Binding-site contacts:
Ligand atom C21 contacts residue GLU21 of chain 1.B at 3.5 Å.
Ligand atom N17 contacts residue RO51 of chain 1.L at 3.3 Å.
Ligand atom C12 contacts residue GLY22 of chain 1.B at 3.8 Å.
Ligand atom C15 contacts residue THR28 of chain 1.D at 3.8 Å.
Ligand atom O3 contacts residue GLY27 of chain 1.B at 3.4 Å.
Ligand atom O1 contacts residue GLY29 of chain 1.B at 3.5 Å.
Ligand atom C12 contacts residue THR32 of chain 1.B at 3.6 Å.
Ligand atom C14 contacts residue ARG23 of chain 1.B at 3.6 Å.
Ligand atom C14 contacts residue RO51 of chain 1.L at 3.5 Å.
Ligand atom O2 contacts residue LEU31 of chain 1.B at 2.7 Å (h-bond).
Ligand atom O1 contacts residue THR32 of chain 1.B at 2.6 Å (h-bond).
Ligand atom O3 contacts residue THR28 of chain 1.B at 3.5 Å (h-bond).
Ligand atom N5 contacts residue GLY27 of chain 1.B at 3.1 Å.
Ligand atom N1 contacts residue GLY29 of chain 1.B at 3.2 Å (h-bond).
Ligand atom O2 contacts residue THR32 of chain 1.B at 3.2 Å (h-bond).
Ligand atom N1 contacts residue GLY22 of chain 1.B at 3.5 Å (h-bond).
Ligand atom N5 contacts residue THR28 of chain 1.B at 3.4 Å (h-bond).
Ligand atom BR2 contacts residue GLY29 of chain 1.D at 3.7 Å.
Ligand atom S16 contacts residue MET19 of chain 1.B at 3.8 Å.
Ligand atom BR2 contacts residue MET19 of chain 1.B at 3.6 Å.
Ligand atom C11 contacts residue GLY22 of chain 1.B at 3.7 Å.
Ligand atom C1 contacts residue GLY22 of chain 1.B at 3.5 Å.
Ligand atom O1 contacts residue GLY22 of chain 1.B at 3.2 Å.
Ligand atom C15 contacts residue ARG23 of chain 1.B at 3.3 Å.
Ligand atom S2 contacts residue GLY29 of chain 1.B at 3.8 Å.
Ligand atom C6 contacts residue ALA25 of chain 1.B at 3.7 Å (hydrophobic).
Ligand atom C5 contacts residue ALA25 of chain 1.B at 3.6 Å (hydrophobic).
Ligand atom N1 contacts residue GLY27 of chain 1.B at 3.0 Å (h-bond).
Ligand atom C8 contacts residue LEU31 of chain 1.B at 3.8 Å (hydrophobic).
Ligand atom C4 contacts residue RO51 of chain 1.L at 3.7 Å.
Ligand atom N17 contacts residue ARG23 of chain 1.B at 3.7 Å.
Ligand atom C1 contacts residue GLY29 of chain 1.B at 3.1 Å.
Ligand atom C21 contacts residue VAL18 of chain 1.B at 3.1 Å (hydrophobic).
Ligand atom C15 contacts residue RO51 of chain 1.L at 3.3 Å.
Ligand atom O2 contacts residue GLY29 of chain 1.B at 3.4 Å.
Ligand atom C1 contacts residue GLY27 of chain 1.B at 3.8 Å.
Ligand atom O2 contacts residue GLU30 of chain 1.B at 3.5 Å (salt-bridge).
Ligand atom C1 contacts residue THR32 of chain 1.B at 3.8 Å.
Ligand atom N5 contacts residue GLY29 of chain 1.B at 2.9 Å (h-bond).
Ligand atom C12 contacts residue LEU31 of chain 1.B at 3.8 Å (hydrophobic).

Sequence of chain 1.D:
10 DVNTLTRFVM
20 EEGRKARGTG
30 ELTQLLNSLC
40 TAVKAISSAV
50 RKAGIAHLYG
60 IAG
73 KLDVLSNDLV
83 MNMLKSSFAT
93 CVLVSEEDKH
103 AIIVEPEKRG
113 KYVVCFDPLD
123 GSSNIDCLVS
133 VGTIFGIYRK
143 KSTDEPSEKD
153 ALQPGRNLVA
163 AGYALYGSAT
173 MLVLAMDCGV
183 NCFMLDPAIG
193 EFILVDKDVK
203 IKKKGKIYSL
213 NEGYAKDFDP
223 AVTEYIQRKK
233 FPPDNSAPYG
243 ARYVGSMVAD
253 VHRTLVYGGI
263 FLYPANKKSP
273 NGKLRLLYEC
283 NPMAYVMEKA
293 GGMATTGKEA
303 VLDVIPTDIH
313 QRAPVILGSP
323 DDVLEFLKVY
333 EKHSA

This protein binds this small molecule.
Small molecule (SMILES): CCc1cccc(S(=O)(=O)NC(=O)Nc2ncc(Br)s2)c1

Sequence of chain 1.B:
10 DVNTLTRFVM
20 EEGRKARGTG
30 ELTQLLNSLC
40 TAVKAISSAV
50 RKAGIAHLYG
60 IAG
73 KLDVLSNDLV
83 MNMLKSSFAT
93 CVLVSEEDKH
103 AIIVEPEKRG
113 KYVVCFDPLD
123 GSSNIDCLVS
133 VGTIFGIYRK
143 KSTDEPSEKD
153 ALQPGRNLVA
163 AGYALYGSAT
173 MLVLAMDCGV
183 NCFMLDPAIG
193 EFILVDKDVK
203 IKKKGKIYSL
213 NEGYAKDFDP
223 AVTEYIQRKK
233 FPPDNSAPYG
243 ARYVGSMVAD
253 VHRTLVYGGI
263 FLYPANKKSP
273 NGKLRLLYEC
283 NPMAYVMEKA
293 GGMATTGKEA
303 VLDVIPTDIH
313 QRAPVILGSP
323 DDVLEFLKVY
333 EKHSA